Sequence of chain 1.A:
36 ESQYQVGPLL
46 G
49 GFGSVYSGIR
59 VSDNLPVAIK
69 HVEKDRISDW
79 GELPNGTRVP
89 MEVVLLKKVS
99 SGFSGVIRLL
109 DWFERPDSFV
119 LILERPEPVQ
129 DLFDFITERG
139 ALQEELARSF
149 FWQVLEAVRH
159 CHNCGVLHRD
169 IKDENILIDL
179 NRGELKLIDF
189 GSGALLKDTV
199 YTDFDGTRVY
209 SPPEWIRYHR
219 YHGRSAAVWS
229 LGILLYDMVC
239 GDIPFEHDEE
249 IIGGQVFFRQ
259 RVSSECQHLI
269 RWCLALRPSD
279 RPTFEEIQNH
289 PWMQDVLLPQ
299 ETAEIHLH

Sequence of chain 1.B:
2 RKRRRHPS

Binding-site contacts:
Ligand atom C15 contacts residue VAL53 of chain 1.A at 3.7 Å (hydrophobic).
Ligand atom O2 contacts residue ILE186 of chain 1.A at 3.9 Å.
Ligand atom C2 contacts residue ALA66 of chain 1.A at 3.6 Å (hydrophobic).
Ligand atom C20 contacts residue ILE186 of chain 1.A at 3.9 Å (hydrophobic).
Ligand atom C19 contacts residue ASN173 of chain 1.A at 3.7 Å.
Ligand atom C4 contacts residue ILE186 of chain 1.A at 3.8 Å (hydrophobic).
Ligand atom N4 contacts residue ASN173 of chain 1.A at 3.5 Å (h-bond).
Ligand atom N1 contacts residue LEU175 of chain 1.A at 3.9 Å.
Ligand atom C19 contacts residue GLU172 of chain 1.A at 3.7 Å.
Ligand atom N2 contacts residue LYS68 of chain 1.A at 2.9 Å (salt-bridge).
Ligand atom C6 contacts residue ASP187 of chain 1.A at 3.7 Å.
Ligand atom C10 contacts residue PHE50 of chain 1.A at 3.6 Å (hydrophobic).
Ligand atom N2 contacts residue ASP187 of chain 1.A at 3.7 Å.
Ligand atom C2 contacts residue GLU122 of chain 1.A at 3.1 Å.
Ligand atom S1 contacts residue ARG123 of chain 1.A at 3.9 Å.
Ligand atom C7 contacts residue LYS68 of chain 1.A at 3.6 Å.
Ligand atom C4 contacts residue LEU121 of chain 1.A at 3.8 Å (hydrophobic).
Ligand atom C5 contacts residue ILE186 of chain 1.A at 3.9 Å (hydrophobic).
Ligand atom N3 contacts residue LYS68 of chain 1.A at 3.7 Å.
Ligand atom O2 contacts residue LEU121 of chain 1.A at 3.9 Å.
Ligand atom C16 contacts residue PHE50 of chain 1.A at 3.6 Å (hydrophobic).
Ligand atom S1 contacts residue GLU122 of chain 1.A at 3.3 Å (salt-bridge).
Ligand atom C8 contacts residue LEU175 of chain 1.A at 3.8 Å (hydrophobic).
Ligand atom O2 contacts residue ASP187 of chain 1.A at 3.2 Å (salt-bridge).
Ligand atom C21 contacts residue GLU172 of chain 1.A at 3.4 Å.
Ligand atom C9 contacts residue PHE50 of chain 1.A at 3.7 Å (hydrophobic).
Ligand atom C6 contacts residue LYS68 of chain 1.A at 3.8 Å.
Ligand atom S1 contacts residue ALA66 of chain 1.A at 3.8 Å.
Ligand atom C1 contacts residue LEU175 of chain 1.A at 3.5 Å (hydrophobic).
Ligand atom S1 contacts residue LEU175 of chain 1.A at 3.6 Å.
Ligand atom C15 contacts residue PHE50 of chain 1.A at 3.3 Å (hydrophobic).
Ligand atom S2 contacts residue ILE186 of chain 1.A at 3.9 Å.
Ligand atom C17 contacts residue ASP187 of chain 1.A at 3.8 Å.
Ligand atom C19 contacts residue PHE50 of chain 1.A at 3.8 Å (hydrophobic).
Ligand atom C21 contacts residue ASN173 of chain 1.A at 3.8 Å.
Ligand atom C13 contacts residue LEU45 of chain 1.A at 3.8 Å (hydrophobic).
Ligand atom C12 contacts residue VAL127 of chain 1.A at 3.5 Å (hydrophobic).
Ligand atom C20 contacts residue PHE50 of chain 1.A at 3.7 Å (hydrophobic).
Ligand atom N3 contacts residue VAL53 of chain 1.A at 3.8 Å.
Ligand atom F3 contacts residue VAL127 of chain 1.A at 3.2 Å.

The protein below binds the small molecule below.
Small molecule (SMILES): CN1CCC(CNC2=NC(=O)C(Cc3csc(-c4ccc(OC(F)(F)F)cc4)n3)=[SH]2)CC1